Sequence of chain 1.H:
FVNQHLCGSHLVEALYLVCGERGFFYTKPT

Sequence of chain 1.E:
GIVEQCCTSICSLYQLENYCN

Sequence of chain 1.F:
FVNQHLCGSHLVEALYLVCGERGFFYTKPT

Binding-site contacts:
Ligand atom C3 contacts residue CYS11 of chain 1.E at 4.0 Å (hydrophobic).
Ligand atom O1 contacts residue HIS5 of chain 1.H at 3.9 Å.
Ligand atom C7 contacts residue ILE10 of chain 1.E at 3.4 Å (hydrophobic).
Ligand atom O1 contacts residue ALA14 of chain 1.F at 3.8 Å.
Ligand atom C6 contacts residue HIS10 of chain 1.F at 3.7 Å.
Ligand atom C3 contacts residue HIS5 of chain 1.H at 4.3 Å.
Ligand atom O1 contacts residue LEU17 of chain 1.B at 3.6 Å.
Ligand atom C1 contacts residue LEU16 of chain 1.E at 4.2 Å (hydrophobic).
Ligand atom C6 contacts residue LEU6 of chain 1.H at 3.8 Å (hydrophobic).
Ligand atom C7 contacts residue SER9 of chain 1.E at 3.7 Å.
Ligand atom C5 contacts residue CYS7 of chain 1.F at 4.0 Å (hydrophobic).
Ligand atom C2 contacts residue HIS5 of chain 1.H at 3.9 Å.
Ligand atom C4 contacts residue LEU6 of chain 1.H at 4.4 Å (hydrophobic).
Ligand atom C4 contacts residue VAL2 of chain 1.H at 4.1 Å (hydrophobic).
Ligand atom C5 contacts residue LEU11 of chain 1.F at 3.6 Å (hydrophobic).
Ligand atom C5 contacts residue HIS10 of chain 1.F at 4.0 Å.
Ligand atom C7 contacts residue CYS6 of chain 1.E at 2.7 Å (hydrophobic).
Ligand atom C2 contacts residue LEU11 of chain 1.F at 4.3 Å (hydrophobic).
Ligand atom C1 contacts residue LEU11 of chain 1.F at 4.2 Å (hydrophobic).
Ligand atom C4 contacts residue CYS6 of chain 1.E at 3.2 Å (hydrophobic).
Ligand atom C6 contacts residue LEU11 of chain 1.F at 3.9 Å (hydrophobic).
Ligand atom C4 contacts residue CYS7 of chain 1.F at 4.0 Å (hydrophobic).
Ligand atom C2 contacts residue CYS11 of chain 1.E at 3.7 Å (hydrophobic).
Ligand atom C5 contacts residue LEU6 of chain 1.H at 3.7 Å (hydrophobic).
Ligand atom O1 contacts residue LEU16 of chain 1.E at 3.8 Å.
Ligand atom C1 contacts residue LEU6 of chain 1.H at 4.5 Å (hydrophobic).
Ligand atom C7 contacts residue CYS11 of chain 1.E at 2.8 Å (hydrophobic).
Ligand atom C3 contacts residue CYS6 of chain 1.E at 3.4 Å (hydrophobic).
Ligand atom C1 contacts residue HIS5 of chain 1.H at 4.0 Å.
Ligand atom C3 contacts residue LEU11 of chain 1.F at 4.1 Å (hydrophobic).
Ligand atom C7 contacts residue VAL2 of chain 1.H at 4.0 Å (hydrophobic).
Ligand atom C2 contacts residue LEU16 of chain 1.E at 4.2 Å (hydrophobic).
Ligand atom C4 contacts residue LEU11 of chain 1.F at 3.8 Å (hydrophobic).

Sequence of chain 1.B:
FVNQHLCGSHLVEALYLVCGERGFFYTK

A small-molecule ligand and the protein it binds are described below.
Small molecule (SMILES): Cc1cccc(O)c1